Sequence of chain 1.A:
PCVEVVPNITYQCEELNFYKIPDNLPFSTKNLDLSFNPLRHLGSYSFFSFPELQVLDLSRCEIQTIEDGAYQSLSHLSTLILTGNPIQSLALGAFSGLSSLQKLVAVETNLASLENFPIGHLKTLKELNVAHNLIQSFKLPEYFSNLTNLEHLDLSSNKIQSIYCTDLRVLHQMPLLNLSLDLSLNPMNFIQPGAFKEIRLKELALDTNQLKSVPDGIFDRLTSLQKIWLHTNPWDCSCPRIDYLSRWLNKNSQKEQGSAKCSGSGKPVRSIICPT

This small molecule binds to this protein.
Small molecule (SMILES): CC(=O)N[C@@H]1[C@@H](O)[C@H](O)[C@@H](CO)O[C@H]1O

Binding-site contacts:
Ligand atom C1 contacts residue GLY122 of chain 1.A at 4.4 Å.
Ligand atom C1 contacts residue ASN148 of chain 1.A at 1.4 Å.
Ligand atom C4 contacts residue ASN148 of chain 1.A at 4.3 Å.
Ligand atom O7 contacts residue ASN148 of chain 1.A at 3.4 Å (h-bond).
Ligand atom O5 contacts residue ASN148 of chain 1.A at 2.4 Å (h-bond).
Ligand atom C7 contacts residue ASN148 of chain 1.A at 3.6 Å.
Ligand atom N2 contacts residue ASN148 of chain 1.A at 2.9 Å (h-bond).
Ligand atom C5 contacts residue ASN148 of chain 1.A at 3.7 Å.
Ligand atom O5 contacts residue GLY122 of chain 1.A at 3.7 Å.
Ligand atom C3 contacts residue ASN148 of chain 1.A at 3.8 Å.
Ligand atom C4 contacts residue HIS123 of chain 1.A at 4.0 Å.
Ligand atom C6 contacts residue HIS123 of chain 1.A at 4.3 Å.
Ligand atom C2 contacts residue ASN148 of chain 1.A at 2.5 Å.
Ligand atom O3 contacts residue HIS123 of chain 1.A at 4.4 Å.